Binding-site contacts:
Ligand atom O1 contacts residue XMY1 of chain 1.K at 3.3 Å.
Ligand atom PB contacts residue TYR300 of chain 1.B at 3.4 Å.
Ligand atom C7 contacts residue XMY1 of chain 1.K at 3.9 Å.
Ligand atom C3 contacts residue XMY1 of chain 1.K at 3.7 Å.
Ligand atom C6 contacts residue HIS248 of chain 1.B at 3.6 Å.
Ligand atom C6 contacts residue XMY1 of chain 1.K at 3.8 Å.
Ligand atom C11 contacts residue XMY1 of chain 1.K at 3.8 Å.
Ligand atom C2 contacts residue XMY1 of chain 1.K at 3.8 Å.
Ligand atom C11 contacts residue TRP303 of chain 1.B at 3.4 Å (hydrophobic).
Ligand atom C7 contacts residue GLY250 of chain 1.B at 3.7 Å.
Ligand atom C12 contacts residue XMY1 of chain 1.K at 3.3 Å.
Ligand atom C10 contacts residue GLY250 of chain 1.B at 3.5 Å.
Ligand atom C8 contacts residue GLY250 of chain 1.B at 3.3 Å.
Ligand atom O3A contacts residue TYR300 of chain 1.B at 3.5 Å (h-bond).
Ligand atom O1B contacts residue ARG291 of chain 1.B at 2.8 Å (salt-bridge).
Ligand atom C15 contacts residue XMY1 of chain 1.K at 3.6 Å.
Ligand atom O2A contacts residue LYS294 of chain 1.B at 3.7 Å.
Ligand atom O1B contacts residue TYR300 of chain 1.B at 3.6 Å.
Ligand atom C14 contacts residue CYS254 of chain 1.B at 3.5 Å (hydrophobic).
Ligand atom O1B contacts residue HIS248 of chain 1.B at 2.8 Å (h-bond).
Ligand atom C9 contacts residue GLY250 of chain 1.B at 3.6 Å.
Ligand atom C15 contacts residue TRP102 of chain 1.B at 3.7 Å (hydrophobic).
Ligand atom C1 contacts residue HIS248 of chain 1.B at 3.5 Å.
Ligand atom C12 contacts residue ARG202 of chain 1.B at 3.8 Å.
Ligand atom O1A contacts residue LYS164 of chain 1.A at 3.3 Å (salt-bridge).
Ligand atom O2A contacts residue ARG291 of chain 1.B at 2.6 Å (salt-bridge).
Ligand atom O3B contacts residue ARG291 of chain 1.B at 3.8 Å.
Ligand atom C10 contacts residue TRP303 of chain 1.B at 3.6 Å (hydrophobic).
Ligand atom C5 contacts residue TYR251 of chain 1.B at 3.7 Å (hydrophobic).
Ligand atom C5 contacts residue XMY1 of chain 1.K at 3.7 Å.
Ligand atom C14 contacts residue TYR205 of chain 1.B at 3.7 Å (hydrophobic).
Ligand atom C14 contacts residue TRP303 of chain 1.B at 3.7 Å (hydrophobic).
Ligand atom O3A contacts residue XMY1 of chain 1.K at 3.8 Å.
Ligand atom C14 contacts residue XMY1 of chain 1.K at 3.7 Å.
Ligand atom O2B contacts residue TYR300 of chain 1.B at 2.6 Å (h-bond).
Ligand atom C5 contacts residue TYR166 of chain 1.A at 3.6 Å (hydrophobic).
Ligand atom C10 contacts residue XMY1 of chain 1.K at 3.6 Å.
Ligand atom C13 contacts residue XMY1 of chain 1.K at 3.2 Å.
Ligand atom O3B contacts residue LYS294 of chain 1.B at 2.6 Å (salt-bridge).
Ligand atom C2 contacts residue HIS248 of chain 1.B at 3.2 Å.

Sequence of chain 1.B:
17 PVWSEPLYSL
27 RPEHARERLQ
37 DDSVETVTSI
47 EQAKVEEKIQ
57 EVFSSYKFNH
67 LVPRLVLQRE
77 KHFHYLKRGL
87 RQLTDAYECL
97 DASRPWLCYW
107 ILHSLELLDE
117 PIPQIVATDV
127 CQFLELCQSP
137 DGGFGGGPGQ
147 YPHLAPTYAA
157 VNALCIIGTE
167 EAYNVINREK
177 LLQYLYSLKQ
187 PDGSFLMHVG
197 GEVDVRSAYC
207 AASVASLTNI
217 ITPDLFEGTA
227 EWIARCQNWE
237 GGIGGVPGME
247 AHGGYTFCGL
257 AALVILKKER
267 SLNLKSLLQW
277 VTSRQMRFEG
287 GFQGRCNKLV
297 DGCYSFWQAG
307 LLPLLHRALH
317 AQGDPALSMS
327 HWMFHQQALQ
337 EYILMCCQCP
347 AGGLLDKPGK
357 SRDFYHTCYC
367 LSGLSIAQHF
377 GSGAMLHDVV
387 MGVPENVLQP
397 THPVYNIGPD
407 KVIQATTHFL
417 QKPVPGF

Sequence of chain 1.A:
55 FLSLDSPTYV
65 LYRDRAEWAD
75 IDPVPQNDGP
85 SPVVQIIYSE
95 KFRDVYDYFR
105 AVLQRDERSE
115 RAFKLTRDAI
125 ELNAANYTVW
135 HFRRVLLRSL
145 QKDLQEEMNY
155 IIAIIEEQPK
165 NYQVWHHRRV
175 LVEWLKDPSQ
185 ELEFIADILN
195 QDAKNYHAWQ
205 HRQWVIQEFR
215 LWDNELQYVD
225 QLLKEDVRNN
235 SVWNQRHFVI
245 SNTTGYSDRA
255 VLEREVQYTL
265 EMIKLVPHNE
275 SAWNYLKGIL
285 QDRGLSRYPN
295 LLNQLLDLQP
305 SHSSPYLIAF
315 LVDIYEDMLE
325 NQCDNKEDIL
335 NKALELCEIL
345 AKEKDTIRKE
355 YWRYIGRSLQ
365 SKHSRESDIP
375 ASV

The small molecule below binds the protein below.
Small molecule (SMILES): CC(C)=CCC/C(C)=C/CC/C(C)=C/CO[P](=O)(O)OP(=O)(O)O